Binding-site contacts:
Ligand atom CBB contacts residue SER26 of chain 1.A at 4.3 Å.
Ligand atom CAQ contacts residue TRP11 of chain 1.A at 4.1 Å (hydrophobic).
Ligand atom CAI contacts residue TRP11 of chain 1.A at 4.5 Å (hydrophobic).
Ligand atom CBF contacts residue LEU22 of chain 1.A at 3.7 Å (hydrophobic).
Ligand atom CAK contacts residue VAL15 of chain 1.A at 3.5 Å (hydrophobic).
Ligand atom CAK contacts residue TRP11 of chain 1.A at 3.8 Å (hydrophobic).
Ligand atom CBD contacts residue TRP11 of chain 1.A at 4.4 Å (hydrophobic).
Ligand atom CBA contacts residue ILE27 of chain 1.A at 4.3 Å (hydrophobic).
Ligand atom CBG contacts residue LEU22 of chain 1.A at 4.5 Å (hydrophobic).
Ligand atom CAU contacts residue LEU22 of chain 1.A at 4.2 Å (hydrophobic).
Ligand atom OAF contacts residue ARG19 of chain 1.A at 2.8 Å (salt-bridge).
Ligand atom CAO contacts residue SER26 of chain 1.A at 4.0 Å.
Ligand atom CAB contacts residue SER26 of chain 1.A at 3.4 Å.
Ligand atom CAS contacts residue LEU22 of chain 1.A at 4.1 Å (hydrophobic).
Ligand atom CAQ contacts residue VAL15 of chain 1.A at 4.2 Å (hydrophobic).
Ligand atom CAN contacts residue ILE27 of chain 1.A at 3.6 Å (hydrophobic).
Ligand atom CAX contacts residue ARG19 of chain 1.A at 3.3 Å.
Ligand atom CAL contacts residue ARG19 of chain 1.A at 3.3 Å.
Ligand atom CAC contacts residue SER26 of chain 1.A at 3.5 Å.
Ligand atom OAH contacts residue ARG19 of chain 1.A at 4.4 Å.
Ligand atom CAI contacts residue VAL15 of chain 1.A at 3.9 Å (hydrophobic).
Ligand atom CAB contacts residue TYR30 of chain 1.A at 4.5 Å (hydrophobic).

This small molecule binds to this protein.
Small molecule (SMILES): CC(C)CCC[C@@H](C)[C@H]1CC[C@H]2[C@@H]3CC=C4C[C@@H](OC(=O)CCC(=O)O)CC[C@]4(C)[C@H]3CC[C@]12C

Sequence of chain 1.A:
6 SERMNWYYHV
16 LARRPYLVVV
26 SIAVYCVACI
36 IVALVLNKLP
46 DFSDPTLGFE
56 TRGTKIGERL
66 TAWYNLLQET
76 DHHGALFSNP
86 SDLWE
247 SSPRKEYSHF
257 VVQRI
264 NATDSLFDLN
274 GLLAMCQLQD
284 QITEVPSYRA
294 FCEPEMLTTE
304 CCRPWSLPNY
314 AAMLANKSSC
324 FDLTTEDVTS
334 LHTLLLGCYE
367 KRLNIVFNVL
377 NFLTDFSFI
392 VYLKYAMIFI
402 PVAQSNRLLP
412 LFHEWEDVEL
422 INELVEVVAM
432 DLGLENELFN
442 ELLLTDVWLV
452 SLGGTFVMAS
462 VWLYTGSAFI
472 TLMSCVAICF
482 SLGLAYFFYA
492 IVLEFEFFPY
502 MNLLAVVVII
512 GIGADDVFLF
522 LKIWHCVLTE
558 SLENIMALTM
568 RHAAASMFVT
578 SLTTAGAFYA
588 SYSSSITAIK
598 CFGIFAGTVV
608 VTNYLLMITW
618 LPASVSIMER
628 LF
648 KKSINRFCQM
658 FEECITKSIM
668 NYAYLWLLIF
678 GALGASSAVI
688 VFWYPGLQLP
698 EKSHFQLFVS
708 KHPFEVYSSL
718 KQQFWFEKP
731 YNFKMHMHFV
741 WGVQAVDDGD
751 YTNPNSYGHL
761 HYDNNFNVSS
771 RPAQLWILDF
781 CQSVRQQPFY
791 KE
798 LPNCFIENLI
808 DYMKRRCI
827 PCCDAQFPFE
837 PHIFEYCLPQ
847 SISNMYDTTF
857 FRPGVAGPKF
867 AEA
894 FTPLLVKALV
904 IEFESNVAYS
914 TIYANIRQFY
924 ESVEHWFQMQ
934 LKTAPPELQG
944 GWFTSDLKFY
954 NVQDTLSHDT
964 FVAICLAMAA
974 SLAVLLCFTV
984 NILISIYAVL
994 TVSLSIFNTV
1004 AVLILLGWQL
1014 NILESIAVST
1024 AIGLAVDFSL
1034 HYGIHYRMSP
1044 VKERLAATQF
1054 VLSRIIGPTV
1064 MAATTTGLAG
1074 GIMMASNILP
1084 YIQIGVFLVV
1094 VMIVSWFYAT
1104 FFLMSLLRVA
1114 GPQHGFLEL